Binding-site contacts:
Ligand atom C2 contacts residue ASN299 of chain 1.A at 2.5 Å.
Ligand atom C5 contacts residue ASN299 of chain 1.A at 3.6 Å.
Ligand atom C8 contacts residue ASN299 of chain 1.A at 4.0 Å.
Ligand atom C4 contacts residue ASN299 of chain 1.A at 4.2 Å.
Ligand atom C3 contacts residue ASN299 of chain 1.A at 3.8 Å.
Ligand atom C6 contacts residue ASN299 of chain 1.A at 4.3 Å.
Ligand atom O7 contacts residue ASN299 of chain 1.A at 2.8 Å (h-bond).
Ligand atom C1 contacts residue ASN299 of chain 1.A at 1.4 Å.
Ligand atom O7 contacts residue GLU298 of chain 1.A at 3.7 Å.
Ligand atom O5 contacts residue ASN299 of chain 1.A at 2.4 Å (h-bond).
Ligand atom C7 contacts residue ASN299 of chain 1.A at 3.0 Å.
Ligand atom N2 contacts residue ASN299 of chain 1.A at 2.8 Å (h-bond).

A protein and the small-molecule ligand that binds it are described below.
Small molecule (SMILES): CC(=O)N[C@@H]1[C@@H](O)[C@H](O)[C@@H](CO)O[C@H]1O

Sequence of chain 1.A:
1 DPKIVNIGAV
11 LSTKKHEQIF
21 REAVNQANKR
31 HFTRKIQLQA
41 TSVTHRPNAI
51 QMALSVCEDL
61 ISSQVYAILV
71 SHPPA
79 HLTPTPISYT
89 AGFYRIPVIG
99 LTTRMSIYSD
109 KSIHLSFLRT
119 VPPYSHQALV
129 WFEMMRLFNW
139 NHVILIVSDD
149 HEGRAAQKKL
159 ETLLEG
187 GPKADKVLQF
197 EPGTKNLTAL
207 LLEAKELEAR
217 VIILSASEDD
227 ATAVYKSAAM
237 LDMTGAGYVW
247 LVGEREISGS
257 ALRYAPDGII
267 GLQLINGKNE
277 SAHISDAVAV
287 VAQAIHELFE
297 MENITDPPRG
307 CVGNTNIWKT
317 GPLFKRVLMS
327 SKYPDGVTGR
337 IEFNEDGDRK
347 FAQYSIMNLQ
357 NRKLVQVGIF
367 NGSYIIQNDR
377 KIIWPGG